The small molecule below binds the protein below.
Small molecule (SMILES): CC(=O)C(=O)O

Binding-site contacts:
Ligand atom O contacts residue ASN299 of chain 4.A at 3.4 Å (h-bond).
Ligand atom CA contacts residue LYS74 of chain 4.A at 4.0 Å.
Ligand atom OXT contacts residue ARG15 of chain 4.A at 3.1 Å (salt-bridge).
Ligand atom CA contacts residue TYR93 of chain 4.A at 3.7 Å (hydrophobic).
Ligand atom OXT contacts residue LYS74 of chain 4.A at 2.4 Å (salt-bridge).
Ligand atom OXT contacts residue TYR93 of chain 4.A at 3.9 Å.
Ligand atom C contacts residue TYR93 of chain 4.A at 3.7 Å (hydrophobic).
Ligand atom CB contacts residue MET132 of chain 4.A at 4.4 Å (hydrophobic).
Ligand atom CA contacts residue HIS95 of chain 4.A at 4.0 Å.
Ligand atom O3 contacts residue LYS74 of chain 4.A at 3.3 Å (salt-bridge).
Ligand atom O3 contacts residue HIS95 of chain 4.A at 2.8 Å (h-bond).
Ligand atom O contacts residue MET132 of chain 4.A at 3.6 Å.
Ligand atom CB contacts residue LEU129 of chain 4.A at 3.6 Å (hydrophobic).
Ligand atom CB contacts residue HIS95 of chain 4.A at 4.4 Å.
Ligand atom C contacts residue LYS74 of chain 4.A at 3.7 Å.
Ligand atom CB contacts residue TYR93 of chain 4.A at 3.8 Å (hydrophobic).
Ligand atom OXT contacts residue ASN299 of chain 4.A at 4.0 Å.
Ligand atom O3 contacts residue TYR93 of chain 4.A at 3.6 Å.
Ligand atom C contacts residue ASN299 of chain 4.A at 4.0 Å.
Ligand atom O contacts residue ARG15 of chain 4.A at 2.9 Å (salt-bridge).
Ligand atom C contacts residue ARG15 of chain 4.A at 3.8 Å.
Ligand atom O contacts residue TYR93 of chain 4.A at 4.1 Å.

Sequence of chain 4.A:
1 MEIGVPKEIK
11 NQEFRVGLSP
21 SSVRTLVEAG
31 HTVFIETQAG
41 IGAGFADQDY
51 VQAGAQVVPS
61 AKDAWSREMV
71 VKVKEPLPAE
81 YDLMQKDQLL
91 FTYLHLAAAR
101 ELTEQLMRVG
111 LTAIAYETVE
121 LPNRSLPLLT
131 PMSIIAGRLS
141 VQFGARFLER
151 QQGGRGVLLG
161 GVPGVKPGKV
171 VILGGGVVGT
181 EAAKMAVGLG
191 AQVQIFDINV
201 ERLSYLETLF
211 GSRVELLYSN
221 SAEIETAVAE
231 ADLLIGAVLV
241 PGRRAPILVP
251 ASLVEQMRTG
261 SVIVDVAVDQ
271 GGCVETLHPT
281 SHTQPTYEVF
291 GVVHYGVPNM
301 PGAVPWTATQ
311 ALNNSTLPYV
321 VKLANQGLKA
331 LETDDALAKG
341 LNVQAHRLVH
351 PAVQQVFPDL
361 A